This small molecule binds to this protein.
Small molecule (SMILES): C[C@H]1O[C@@H](n2cnc3c(N)ncnc32)[C@H](O)[C@@H]1O

Sequence of chain 2.A:
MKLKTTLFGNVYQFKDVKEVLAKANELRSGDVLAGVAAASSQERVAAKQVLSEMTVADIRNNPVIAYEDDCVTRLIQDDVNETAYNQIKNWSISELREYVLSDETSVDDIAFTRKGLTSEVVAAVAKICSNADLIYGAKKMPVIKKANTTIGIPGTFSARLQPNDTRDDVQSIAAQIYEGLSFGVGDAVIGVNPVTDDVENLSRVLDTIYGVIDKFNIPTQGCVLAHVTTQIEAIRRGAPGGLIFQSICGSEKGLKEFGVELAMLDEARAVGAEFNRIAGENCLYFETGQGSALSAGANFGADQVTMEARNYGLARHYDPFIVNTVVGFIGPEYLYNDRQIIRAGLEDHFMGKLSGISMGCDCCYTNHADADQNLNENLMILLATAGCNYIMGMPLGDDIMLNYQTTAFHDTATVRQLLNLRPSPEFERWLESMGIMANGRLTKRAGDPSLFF

Binding-site contacts:
Ligand atom N1 contacts residue THR288 of chain 2.A at 3.2 Å.
Ligand atom C2' contacts residue SER247 of chain 2.A at 3.2 Å.
Ligand atom C2 contacts residue ILE248 of chain 2.A at 3.9 Å (hydrophobic).
Ligand atom N7 contacts residue B121 of chain 2.L at 3.2 Å.
Ligand atom O2' contacts residue SER247 of chain 2.A at 2.5 Å (h-bond).
Ligand atom C8 contacts residue PHE329 of chain 2.A at 3.1 Å (hydrophobic).
Ligand atom N9 contacts residue VAL326 of chain 2.A at 3.6 Å.
Ligand atom N6 contacts residue SER292 of chain 2.A at 3.8 Å.
Ligand atom O2' contacts residue PHE245 of chain 2.A at 3.0 Å.
Ligand atom N6 contacts residue GLY289 of chain 2.A at 2.9 Å (h-bond).
Ligand atom C5 contacts residue THR288 of chain 2.A at 3.5 Å.
Ligand atom N1 contacts residue SER292 of chain 2.A at 3.9 Å.
Ligand atom C8 contacts residue VAL326 of chain 2.A at 3.5 Å (hydrophobic).
Ligand atom N7 contacts residue PHE329 of chain 2.A at 3.5 Å.
Ligand atom N1 contacts residue GLY289 of chain 2.A at 3.5 Å (h-bond).
Ligand atom O3' contacts residue PHE245 of chain 2.A at 3.5 Å.
Ligand atom C1' contacts residue GLU287 of chain 2.A at 3.3 Å.
Ligand atom C5 contacts residue B121 of chain 2.L at 3.3 Å.
Ligand atom C3' contacts residue B121 of chain 2.L at 3.9 Å.
Ligand atom N3 contacts residue GLU287 of chain 2.A at 3.5 Å (salt-bridge).
Ligand atom O3' contacts residue ASN193 of chain 2.A at 3.4 Å (h-bond).
Ligand atom O2' contacts residue GLU287 of chain 2.A at 3.4 Å (salt-bridge).
Ligand atom C4 contacts residue THR288 of chain 2.A at 4.0 Å.
Ligand atom C2' contacts residue GLU287 of chain 2.A at 3.9 Å.
Ligand atom C6 contacts residue THR288 of chain 2.A at 3.2 Å.
Ligand atom O4' contacts residue PHE329 of chain 2.A at 3.6 Å.
Ligand atom N9 contacts residue B121 of chain 2.L at 3.5 Å.
Ligand atom C3' contacts residue SER247 of chain 2.A at 3.7 Å.
Ligand atom C5' contacts residue PHE329 of chain 2.A at 3.7 Å (hydrophobic).
Ligand atom C2 contacts residue GLU287 of chain 2.A at 3.2 Å.
Ligand atom C5' contacts residue B121 of chain 2.L at 3.0 Å.
Ligand atom N3 contacts residue SER247 of chain 2.A at 3.7 Å.
Ligand atom C6 contacts residue GLY289 of chain 2.A at 3.6 Å.
Ligand atom N7 contacts residue VAL326 of chain 2.A at 3.5 Å.
Ligand atom C4 contacts residue B121 of chain 2.L at 3.5 Å.
Ligand atom C2 contacts residue THR288 of chain 2.A at 3.6 Å.
Ligand atom C8 contacts residue B121 of chain 2.L at 3.3 Å.
Ligand atom N6 contacts residue THR288 of chain 2.A at 3.6 Å.
Ligand atom C4 contacts residue VAL326 of chain 2.A at 3.9 Å (hydrophobic).
Ligand atom O3' contacts residue GLU287 of chain 2.A at 3.5 Å (salt-bridge).